The protein below binds the small molecule below.
Small molecule (SMILES): CC(=O)N[C@@H]1[C@@H](O)[C@H](O)[C@@H](CO)O[C@H]1O

Binding-site contacts:
Ligand atom C8 contacts residue THR7 of chain 1.C at 3.3 Å.
Ligand atom C7 contacts residue THR7 of chain 1.C at 4.1 Å.
Ligand atom C6 contacts residue ASN5 of chain 1.C at 3.3 Å.
Ligand atom C1 contacts residue THR7 of chain 1.C at 4.1 Å.
Ligand atom C2 contacts residue ASN5 of chain 1.C at 2.7 Å.
Ligand atom N2 contacts residue THR7 of chain 1.C at 3.9 Å.
Ligand atom C1 contacts residue ASN5 of chain 1.C at 1.4 Å.
Ligand atom O5 contacts residue THR7 of chain 1.C at 4.3 Å.
Ligand atom O6 contacts residue ASN5 of chain 1.C at 3.2 Å (h-bond).
Ligand atom O5 contacts residue ASN5 of chain 1.C at 2.4 Å (h-bond).
Ligand atom C5 contacts residue ASN5 of chain 1.C at 3.3 Å.
Ligand atom C7 contacts residue ASN5 of chain 1.C at 3.9 Å.
Ligand atom C4 contacts residue ASN5 of chain 1.C at 4.1 Å.
Ligand atom C3 contacts residue ASN5 of chain 1.C at 3.9 Å.
Ligand atom N2 contacts residue ASN5 of chain 1.C at 3.5 Å (h-bond).
Ligand atom O7 contacts residue ASN5 of chain 1.C at 4.4 Å.
Ligand atom C8 contacts residue ASN5 of chain 1.C at 3.8 Å.

Sequence of chain 1.C:
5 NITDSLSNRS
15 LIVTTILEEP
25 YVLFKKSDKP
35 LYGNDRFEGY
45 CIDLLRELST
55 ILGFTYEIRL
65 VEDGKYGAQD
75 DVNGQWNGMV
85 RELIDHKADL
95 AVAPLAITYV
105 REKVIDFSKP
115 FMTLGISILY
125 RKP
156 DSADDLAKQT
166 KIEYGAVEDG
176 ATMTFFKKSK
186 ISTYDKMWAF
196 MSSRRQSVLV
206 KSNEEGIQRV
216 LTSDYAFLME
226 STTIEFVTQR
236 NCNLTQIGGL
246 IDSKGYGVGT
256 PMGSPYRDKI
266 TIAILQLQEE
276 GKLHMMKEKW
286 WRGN